This small molecule binds to this protein.
Small molecule (SMILES): CC(=O)N[C@H]1[C@H](O[C@H]2[C@H](O)[C@@H](NC(C)=O)CO[C@@H]2CO)O[C@H](CO)[C@@H](O[C@@H]2O[C@H](CO[C@H]3O[C@H](CO)[C@@H](O)[C@H](O)[C@@H]3O)[C@@H](O)[C@H](O[C@H]3O[C@H](CO)[C@@H](O)[C@H](O)[C@@H]3O)[C@@H]2O)[C@@H]1O

Binding-site contacts:
Ligand atom C4 contacts residue ASP96 of chain 2.F at 3.5 Å.
Ligand atom C4 contacts residue ASN406 of chain 2.D at 4.2 Å.
Ligand atom C6 contacts residue ASN55 of chain 2.E at 3.6 Å.
Ligand atom O6 contacts residue THR59 of chain 2.E at 4.4 Å.
Ligand atom O4 contacts residue ASN55 of chain 2.E at 3.5 Å (h-bond).
Ligand atom C8 contacts residue ASN406 of chain 2.D at 3.9 Å.
Ligand atom O2 contacts residue ALA57 of chain 2.E at 3.8 Å.
Ligand atom O3 contacts residue THR59 of chain 2.E at 3.8 Å.
Ligand atom C5 contacts residue ASN55 of chain 2.E at 4.1 Å.
Ligand atom C3 contacts residue ASP96 of chain 2.F at 3.2 Å.
Ligand atom C4 contacts residue ASN55 of chain 2.E at 4.4 Å.
Ligand atom O6 contacts residue ASN55 of chain 2.E at 2.7 Å (h-bond).
Ligand atom O2 contacts residue THR59 of chain 2.E at 3.7 Å.
Ligand atom O5 contacts residue THR58 of chain 2.E at 4.5 Å.
Ligand atom O5 contacts residue ASN406 of chain 2.D at 2.4 Å (h-bond).
Ligand atom O6 contacts residue GLY56 of chain 2.E at 4.0 Å.
Ligand atom O4 contacts residue SER95 of chain 2.F at 3.1 Å (h-bond).
Ligand atom C6 contacts residue SER95 of chain 2.F at 3.8 Å.
Ligand atom C3 contacts residue THR59 of chain 2.E at 4.4 Å.
Ligand atom C1 contacts residue ASN406 of chain 2.D at 1.4 Å.
Ligand atom N2 contacts residue ASN406 of chain 2.D at 2.4 Å (h-bond).
Ligand atom O6 contacts residue THR58 of chain 2.E at 3.9 Å.
Ligand atom O7 contacts residue ASN406 of chain 2.D at 4.5 Å.
Ligand atom C3 contacts residue ASN406 of chain 2.D at 3.7 Å.
Ligand atom C4 contacts residue THR59 of chain 2.E at 3.8 Å.
Ligand atom C4 contacts residue SER95 of chain 2.F at 4.2 Å.
Ligand atom O6 contacts residue ALA57 of chain 2.E at 4.1 Å.
Ligand atom C2 contacts residue ASN406 of chain 2.D at 2.4 Å.
Ligand atom C7 contacts residue ASN406 of chain 2.D at 3.5 Å.
Ligand atom O3 contacts residue ASP96 of chain 2.F at 2.6 Å (salt-bridge).
Ligand atom C5 contacts residue ASN406 of chain 2.D at 3.7 Å.
Ligand atom C5 contacts residue SER95 of chain 2.F at 4.3 Å.
Ligand atom O4 contacts residue ASP96 of chain 2.F at 2.7 Å.
Ligand atom C8 contacts residue HIS377 of chain 2.D at 4.3 Å.

Sequence of chain 2.E:
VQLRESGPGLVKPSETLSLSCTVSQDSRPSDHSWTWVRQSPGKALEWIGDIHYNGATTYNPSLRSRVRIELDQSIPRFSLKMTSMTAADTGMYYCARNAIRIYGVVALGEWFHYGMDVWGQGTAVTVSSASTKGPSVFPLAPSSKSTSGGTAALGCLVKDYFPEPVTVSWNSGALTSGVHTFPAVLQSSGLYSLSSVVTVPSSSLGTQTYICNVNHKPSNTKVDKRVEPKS

Sequence of chain 2.F:
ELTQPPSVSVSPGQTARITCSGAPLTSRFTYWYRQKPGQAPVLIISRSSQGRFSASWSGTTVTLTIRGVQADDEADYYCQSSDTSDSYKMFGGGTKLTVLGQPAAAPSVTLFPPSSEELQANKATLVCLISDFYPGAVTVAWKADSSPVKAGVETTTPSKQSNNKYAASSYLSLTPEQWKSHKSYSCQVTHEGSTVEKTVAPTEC

Sequence of chain 2.D:
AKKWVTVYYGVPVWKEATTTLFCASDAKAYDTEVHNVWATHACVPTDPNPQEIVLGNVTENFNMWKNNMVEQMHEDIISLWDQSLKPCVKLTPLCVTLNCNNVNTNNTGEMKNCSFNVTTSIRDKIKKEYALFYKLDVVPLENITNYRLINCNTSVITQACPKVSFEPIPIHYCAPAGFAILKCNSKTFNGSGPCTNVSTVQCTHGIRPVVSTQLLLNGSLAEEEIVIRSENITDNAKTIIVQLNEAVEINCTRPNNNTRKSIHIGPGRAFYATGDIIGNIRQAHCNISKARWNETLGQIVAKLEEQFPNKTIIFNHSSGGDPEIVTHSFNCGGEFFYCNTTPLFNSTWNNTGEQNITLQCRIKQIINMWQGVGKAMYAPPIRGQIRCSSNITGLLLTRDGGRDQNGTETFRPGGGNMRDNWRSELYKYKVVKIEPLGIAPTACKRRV